Binding-site contacts:
Ligand atom C10 contacts residue MET114 of chain 1.D at 3.4 Å (hydrophobic).
Ligand atom C11 contacts residue MET114 of chain 1.D at 3.6 Å (hydrophobic).
Ligand atom C10 contacts residue ILE115 of chain 1.D at 3.1 Å (hydrophobic).
Ligand atom O3 contacts residue ASP121 of chain 1.C at 3.1 Å (salt-bridge).
Ligand atom C19 contacts residue GLN65 of chain 1.D at 3.4 Å.
Ligand atom C14 contacts residue TYR55 of chain 1.D at 3.2 Å (hydrophobic).
Ligand atom C5 contacts residue MET114 of chain 1.C at 3.5 Å (hydrophobic).
Ligand atom C25 contacts residue TYR122 of chain 1.C at 3.7 Å (hydrophobic).
Ligand atom N contacts residue ASP121 of chain 1.C at 3.4 Å (salt-bridge).
Ligand atom C22 contacts residue LYS123 of chain 1.C at 3.6 Å.
Ligand atom C11 contacts residue ALA120 of chain 1.C at 3.7 Å (hydrophobic).
Ligand atom O contacts residue TYR55 of chain 1.D at 3.5 Å.
Ligand atom C13 contacts residue ALA120 of chain 1.C at 3.7 Å (hydrophobic).
Ligand atom O2 contacts residue THR19 of chain 1.C at 3.0 Å.
Ligand atom C12 contacts residue ALA120 of chain 1.C at 3.4 Å (hydrophobic).
Ligand atom C contacts residue MET114 of chain 1.D at 3.5 Å (hydrophobic).
Ligand atom C26 contacts residue TYR55 of chain 1.D at 3.3 Å (hydrophobic).
Ligand atom C9 contacts residue SER116 of chain 1.D at 3.6 Å.
Ligand atom C24 contacts residue ASP121 of chain 1.C at 3.0 Å.
Ligand atom C6 contacts residue ILE53 of chain 1.C at 3.7 Å (hydrophobic).
Ligand atom C18 contacts residue ASP121 of chain 1.C at 3.5 Å.
Ligand atom C25 contacts residue ASP121 of chain 1.C at 3.4 Å.
Ligand atom C10 contacts residue SER116 of chain 1.D at 3.1 Å.
Ligand atom C5 contacts residue ILE115 of chain 1.C at 3.6 Å (hydrophobic).
Ligand atom C24 contacts residue TYR55 of chain 1.D at 3.4 Å (hydrophobic).
Ligand atom O2 contacts residue LYS123 of chain 1.C at 3.1 Å (salt-bridge).
Ligand atom C26 contacts residue ASP121 of chain 1.C at 3.4 Å.
Ligand atom C4 contacts residue ILE115 of chain 1.C at 3.8 Å (hydrophobic).
Ligand atom C17 contacts residue ILE53 of chain 1.D at 3.6 Å (hydrophobic).
Ligand atom C15 contacts residue ALA120 of chain 1.C at 3.5 Å (hydrophobic).
Ligand atom C17 contacts residue VAL67 of chain 1.D at 3.5 Å (hydrophobic).
Ligand atom O1 contacts residue GLN65 of chain 1.D at 3.6 Å.
Ligand atom C6 contacts residue TYR55 of chain 1.C at 3.6 Å (hydrophobic).
Ligand atom C contacts residue ASP121 of chain 1.C at 3.4 Å.
Ligand atom C1 contacts residue ALA120 of chain 1.C at 3.5 Å (hydrophobic).
Ligand atom C21 contacts residue THR19 of chain 1.C at 3.5 Å.
Ligand atom C9 contacts residue ILE115 of chain 1.D at 3.5 Å (hydrophobic).
Ligand atom C13 contacts residue TYR55 of chain 1.D at 3.6 Å (hydrophobic).
Ligand atom C15 contacts residue TYR55 of chain 1.D at 3.4 Å (hydrophobic).
Ligand atom C25 contacts residue TYR55 of chain 1.D at 3.8 Å (hydrophobic).

Sequence of chain 1.D:
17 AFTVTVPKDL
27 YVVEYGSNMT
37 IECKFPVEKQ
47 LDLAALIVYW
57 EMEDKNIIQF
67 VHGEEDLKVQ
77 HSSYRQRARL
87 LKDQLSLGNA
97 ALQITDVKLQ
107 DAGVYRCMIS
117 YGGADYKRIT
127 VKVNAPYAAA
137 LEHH

Sequence of chain 1.C:
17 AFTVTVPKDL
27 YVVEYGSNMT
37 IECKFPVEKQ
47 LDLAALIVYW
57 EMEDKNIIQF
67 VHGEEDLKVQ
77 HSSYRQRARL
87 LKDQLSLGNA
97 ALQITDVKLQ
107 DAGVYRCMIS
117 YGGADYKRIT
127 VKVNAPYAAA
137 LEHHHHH

This protein binds this small molecule.
Small molecule (SMILES): COc1cc(OCc2cccc(-c3ccccc3)c2C)cc(OC)c1CNCCNC(C)=O